The protein below binds the small molecule below.
Small molecule (SMILES): CC(=O)N[C@@H]1[C@@H](O)[C@H](O)[C@@H](CO)O[C@H]1O

Binding-site contacts:
Ligand atom C3 contacts residue ASN603 of chain 1.C at 3.7 Å.
Ligand atom C7 contacts residue ASN603 of chain 1.C at 3.5 Å.
Ligand atom C4 contacts residue ASN603 of chain 1.C at 4.2 Å.
Ligand atom O5 contacts residue ASN603 of chain 1.C at 2.4 Å (h-bond).
Ligand atom C8 contacts residue ASN603 of chain 1.C at 4.5 Å.
Ligand atom C5 contacts residue ASN603 of chain 1.C at 3.7 Å.
Ligand atom O6 contacts residue ASN603 of chain 1.C at 3.8 Å.
Ligand atom O7 contacts residue ASN603 of chain 1.C at 3.6 Å (h-bond).
Ligand atom C1 contacts residue ASN603 of chain 1.C at 1.4 Å.
Ligand atom C2 contacts residue ASN603 of chain 1.C at 2.4 Å.
Ligand atom O7 contacts residue THR604 of chain 1.C at 3.9 Å.
Ligand atom N2 contacts residue ASN603 of chain 1.C at 2.7 Å (h-bond).

Sequence of chain 1.C:
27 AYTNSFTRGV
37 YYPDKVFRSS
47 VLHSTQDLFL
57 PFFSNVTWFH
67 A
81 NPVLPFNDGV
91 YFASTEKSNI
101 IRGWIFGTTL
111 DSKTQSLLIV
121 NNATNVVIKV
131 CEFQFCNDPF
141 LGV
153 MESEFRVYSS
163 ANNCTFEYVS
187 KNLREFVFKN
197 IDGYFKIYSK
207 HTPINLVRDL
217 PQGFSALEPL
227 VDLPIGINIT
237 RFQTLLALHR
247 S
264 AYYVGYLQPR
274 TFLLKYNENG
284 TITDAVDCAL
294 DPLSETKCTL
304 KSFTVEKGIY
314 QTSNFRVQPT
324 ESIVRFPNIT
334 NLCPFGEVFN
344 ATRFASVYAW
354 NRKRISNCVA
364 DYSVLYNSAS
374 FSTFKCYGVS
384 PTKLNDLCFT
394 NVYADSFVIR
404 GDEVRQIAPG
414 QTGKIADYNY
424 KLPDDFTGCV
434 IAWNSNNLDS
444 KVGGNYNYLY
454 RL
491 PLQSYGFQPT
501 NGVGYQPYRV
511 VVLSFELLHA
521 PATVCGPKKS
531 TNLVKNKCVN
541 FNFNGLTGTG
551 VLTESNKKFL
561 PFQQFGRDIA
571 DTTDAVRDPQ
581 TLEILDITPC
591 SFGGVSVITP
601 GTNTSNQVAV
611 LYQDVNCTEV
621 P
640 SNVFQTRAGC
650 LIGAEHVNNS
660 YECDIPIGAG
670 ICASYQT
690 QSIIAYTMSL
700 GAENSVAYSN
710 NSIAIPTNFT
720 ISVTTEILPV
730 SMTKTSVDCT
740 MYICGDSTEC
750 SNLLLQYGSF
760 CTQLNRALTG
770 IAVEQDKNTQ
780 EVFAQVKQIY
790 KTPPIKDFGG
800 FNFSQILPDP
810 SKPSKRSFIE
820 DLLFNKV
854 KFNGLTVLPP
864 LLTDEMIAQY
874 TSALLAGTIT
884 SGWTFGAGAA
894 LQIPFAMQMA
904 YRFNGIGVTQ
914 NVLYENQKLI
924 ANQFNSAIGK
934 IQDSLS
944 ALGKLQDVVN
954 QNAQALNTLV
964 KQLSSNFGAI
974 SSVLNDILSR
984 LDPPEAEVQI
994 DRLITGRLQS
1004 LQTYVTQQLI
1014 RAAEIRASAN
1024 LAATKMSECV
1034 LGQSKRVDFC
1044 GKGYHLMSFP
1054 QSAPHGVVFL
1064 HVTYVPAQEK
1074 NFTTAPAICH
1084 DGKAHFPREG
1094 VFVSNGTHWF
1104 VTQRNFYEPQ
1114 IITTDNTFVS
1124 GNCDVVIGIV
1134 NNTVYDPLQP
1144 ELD